Binding-site contacts:
Ligand atom C3 contacts residue SER103 of chain 2.A at 3.5 Å.
Ligand atom C2 contacts residue SER103 of chain 2.A at 3.6 Å.
Ligand atom CL contacts residue ALA53 of chain 2.A at 3.6 Å.
Ligand atom C13 contacts residue PHE422 of chain 2.A at 3.9 Å (hydrophobic).
Ligand atom C1 contacts residue PHE104 of chain 2.A at 3.5 Å (hydrophobic).
Ligand atom C contacts residue ALA53 of chain 2.A at 3.8 Å (hydrophobic).
Ligand atom S contacts residue SER103 of chain 2.A at 4.0 Å.
Ligand atom C13 contacts residue HIS139 of chain 2.A at 3.8 Å.
Ligand atom N contacts residue PHE422 of chain 2.A at 4.0 Å.
Ligand atom C12 contacts residue SER141 of chain 2.A at 3.6 Å.
Ligand atom O2 contacts residue PHE44 of chain 2.A at 3.7 Å.
Ligand atom C contacts residue PHE104 of chain 2.A at 3.9 Å (hydrophobic).
Ligand atom C4 contacts residue ILE48 of chain 2.A at 3.9 Å (hydrophobic).
Ligand atom C12 contacts residue HIS139 of chain 2.A at 3.3 Å.
Ligand atom C4 contacts residue PHE422 of chain 2.A at 3.8 Å (hydrophobic).
Ligand atom C5 contacts residue PHE422 of chain 2.A at 3.8 Å (hydrophobic).
Ligand atom C9 contacts residue GLU421 of chain 2.A at 3.7 Å.
Ligand atom CL contacts residue PHE104 of chain 2.A at 3.9 Å.
Ligand atom O contacts residue SER141 of chain 2.A at 3.5 Å.
Ligand atom O1 contacts residue ILE48 of chain 2.A at 3.7 Å.
Ligand atom C15 contacts residue TRP56 of chain 2.A at 3.7 Å (hydrophobic).
Ligand atom C15 contacts residue LEU83 of chain 2.A at 3.9 Å (hydrophobic).
Ligand atom CL contacts residue TRP33 of chain 2.A at 3.8 Å.
Ligand atom C12 contacts residue ALA140 of chain 2.A at 3.6 Å (hydrophobic).
Ligand atom C14 contacts residue SER103 of chain 2.A at 3.3 Å.
Ligand atom C6 contacts residue PHE422 of chain 2.A at 3.9 Å (hydrophobic).
Ligand atom O1 contacts residue PHE104 of chain 2.A at 3.7 Å.
Ligand atom C14 contacts residue TRP56 of chain 2.A at 3.9 Å (hydrophobic).
Ligand atom C4 contacts residue SER103 of chain 2.A at 3.8 Å.
Ligand atom C16 contacts residue TRP56 of chain 2.A at 4.0 Å (hydrophobic).
Ligand atom O contacts residue ALA140 of chain 2.A at 3.6 Å (h-bond).
Ligand atom C5 contacts residue TRP56 of chain 2.A at 3.3 Å (hydrophobic).
Ligand atom C1 contacts residue ALA53 of chain 2.A at 3.9 Å (hydrophobic).
Ligand atom C3 contacts residue ILE48 of chain 2.A at 4.0 Å (hydrophobic).
Ligand atom C6 contacts residue ILE48 of chain 2.A at 4.0 Å (hydrophobic).
Ligand atom O1 contacts residue PHE47 of chain 2.A at 3.5 Å.
Ligand atom O2 contacts residue PHE104 of chain 2.A at 3.2 Å (h-bond).
Ligand atom C15 contacts residue MET85 of chain 2.A at 3.8 Å (hydrophobic).
Ligand atom O2 contacts residue SER103 of chain 2.A at 3.6 Å (h-bond).
Ligand atom C16 contacts residue LEU83 of chain 2.A at 3.9 Å (hydrophobic).

This small molecule binds to this protein.
Small molecule (SMILES): CC1=C(c2cccc(Cl)c2)S(=O)(=O)N=C1NCCCN1CCOCC1

Sequence of chain 2.A:
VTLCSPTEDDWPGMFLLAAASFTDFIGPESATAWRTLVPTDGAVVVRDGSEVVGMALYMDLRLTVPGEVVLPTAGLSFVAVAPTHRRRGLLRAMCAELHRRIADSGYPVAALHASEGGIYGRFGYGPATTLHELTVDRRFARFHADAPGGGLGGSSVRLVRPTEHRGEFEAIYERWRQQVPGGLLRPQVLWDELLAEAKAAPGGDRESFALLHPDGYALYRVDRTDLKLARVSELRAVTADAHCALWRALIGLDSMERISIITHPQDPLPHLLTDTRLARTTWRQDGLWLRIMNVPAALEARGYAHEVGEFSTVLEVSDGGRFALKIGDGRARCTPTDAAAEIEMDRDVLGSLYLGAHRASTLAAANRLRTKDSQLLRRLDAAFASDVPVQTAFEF